Binding-site contacts:
Ligand atom O2 contacts residue SER205 of chain 1.B at 2.3 Å (h-bond).
Ligand atom CZ contacts residue GLU94 of chain 1.B at 3.5 Å.
Ligand atom CE1 contacts residue TYR47 of chain 1.B at 3.6 Å (hydrophobic).
Ligand atom NE contacts residue TRP227 of chain 1.B at 3.6 Å.
Ligand atom CB2 contacts residue SER205 of chain 1.B at 2.8 Å.
Ligand atom CZ1 contacts residue ALA200 of chain 1.B at 3.1 Å (hydrophobic).
Ligand atom CD3 contacts residue GLY228 of chain 1.B at 3.5 Å.
Ligand atom NH2 contacts residue GLY238 of chain 1.B at 3.7 Å.
Ligand atom NH1 contacts residue ALA200 of chain 1.B at 3.4 Å (h-bond).
Ligand atom NH1 contacts residue GLY228 of chain 1.B at 3.5 Å.
Ligand atom NH2 contacts residue ASP199 of chain 1.B at 2.9 Å (salt-bridge).
Ligand atom CA contacts residue GLY228 of chain 1.B at 3.3 Å.
Ligand atom CZ contacts residue LEU96 of chain 1.B at 3.7 Å (hydrophobic).
Ligand atom CD3 contacts residue TRP227 of chain 1.B at 3.4 Å (hydrophobic).
Ligand atom O2 contacts residue GLY203 of chain 1.B at 3.1 Å (h-bond).
Ligand atom CZ1 contacts residue GLY228 of chain 1.B at 3.5 Å.
Ligand atom N2 contacts residue SER226 of chain 1.B at 3.1 Å (h-bond).
Ligand atom CA2 contacts residue SER205 of chain 1.B at 2.5 Å.
Ligand atom CD2 contacts residue TRP227 of chain 1.B at 3.7 Å (hydrophobic).
Ligand atom O contacts residue GLY228 of chain 1.B at 3.0 Å (h-bond).
Ligand atom C3 contacts residue SER205 of chain 1.B at 2.4 Å.
Ligand atom CG1 contacts residue TYR47 of chain 1.B at 3.7 Å (hydrophobic).
Ligand atom CB1 contacts residue HIS43 of chain 1.B at 3.5 Å.
Ligand atom C2 contacts residue HIS43 of chain 1.B at 2.6 Å.
Ligand atom O contacts residue TRP227 of chain 1.B at 3.0 Å.
Ligand atom C2 contacts residue SER205 of chain 1.B at 1.4 Å.
Ligand atom CD contacts residue TRP50 of chain 1.B at 3.6 Å (hydrophobic).
Ligand atom CA2 contacts residue HIS43 of chain 1.B at 3.5 Å.
Ligand atom CB2 contacts residue SER226 of chain 1.B at 3.7 Å.
Ligand atom NH1 contacts residue ASP199 of chain 1.B at 2.9 Å (salt-bridge).
Ligand atom N2 contacts residue SER205 of chain 1.B at 3.1 Å (h-bond).
Ligand atom CE2 contacts residue LEU96 of chain 1.B at 3.6 Å (hydrophobic).
Ligand atom N contacts residue GLY228 of chain 1.B at 2.6 Å (h-bond).
Ligand atom NE contacts residue GLY228 of chain 1.B at 3.3 Å (h-bond).
Ligand atom C contacts residue GLY228 of chain 1.B at 3.6 Å.
Ligand atom NH1 contacts residue GLY230 of chain 1.B at 2.9 Å (h-bond).
Ligand atom N2 contacts residue HIS43 of chain 1.B at 3.1 Å (h-bond).
Ligand atom NH2 contacts residue ALA200 of chain 1.B at 2.9 Å (h-bond).
Ligand atom CB contacts residue GLY228 of chain 1.B at 3.3 Å.
Ligand atom C3 contacts residue HIS43 of chain 1.B at 1.5 Å.

A protein and the small-molecule ligand that binds it are described below.
Small molecule (SMILES): NC(=[NH2+])NCCC[C@H](NC(=O)[C@@H]1CCCN1C(=O)[C@H](N)Cc1ccccc1)[C@H](O)CCl

Sequence of chain 1.B:
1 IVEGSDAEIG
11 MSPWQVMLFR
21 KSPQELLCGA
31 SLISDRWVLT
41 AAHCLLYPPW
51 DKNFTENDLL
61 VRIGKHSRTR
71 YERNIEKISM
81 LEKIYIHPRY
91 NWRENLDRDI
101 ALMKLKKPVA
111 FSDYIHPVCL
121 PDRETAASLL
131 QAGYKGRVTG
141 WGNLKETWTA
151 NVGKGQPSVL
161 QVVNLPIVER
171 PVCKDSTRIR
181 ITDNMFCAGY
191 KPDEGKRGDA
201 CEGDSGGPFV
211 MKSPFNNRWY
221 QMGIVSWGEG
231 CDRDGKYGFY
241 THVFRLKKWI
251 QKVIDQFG